Sequence of chain 1.A:
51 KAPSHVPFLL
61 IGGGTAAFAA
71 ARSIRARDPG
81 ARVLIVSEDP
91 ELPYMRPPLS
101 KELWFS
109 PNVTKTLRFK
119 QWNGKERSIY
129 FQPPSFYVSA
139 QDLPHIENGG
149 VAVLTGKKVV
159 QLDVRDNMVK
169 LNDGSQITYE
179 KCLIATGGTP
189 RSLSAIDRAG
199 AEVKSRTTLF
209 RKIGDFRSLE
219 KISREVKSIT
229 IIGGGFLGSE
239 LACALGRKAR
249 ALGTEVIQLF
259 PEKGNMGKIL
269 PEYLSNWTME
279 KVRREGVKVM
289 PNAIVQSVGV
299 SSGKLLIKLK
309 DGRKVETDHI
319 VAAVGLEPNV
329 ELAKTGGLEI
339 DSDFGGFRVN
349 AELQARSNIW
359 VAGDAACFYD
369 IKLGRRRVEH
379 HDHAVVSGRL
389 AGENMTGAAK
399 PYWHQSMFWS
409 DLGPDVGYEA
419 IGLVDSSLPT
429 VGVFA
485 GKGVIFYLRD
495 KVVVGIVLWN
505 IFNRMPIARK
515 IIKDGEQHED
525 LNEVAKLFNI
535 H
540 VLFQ

A small-molecule ligand and the protein it binds are described below.
Small molecule (SMILES): COc1cccc2c(N)ccnc12

Binding-site contacts:
Ligand atom C01 contacts residue SO41 of chain 1.I at 4.4 Å.
Ligand atom N09 contacts residue PHE234 of chain 1.A at 4.1 Å.
Ligand atom C11 contacts residue LEU235 of chain 1.A at 3.6 Å (hydrophobic).
Ligand atom N05 contacts residue PHE406 of chain 1.A at 3.1 Å.
Ligand atom N09 contacts residue GLU238 of chain 1.A at 2.7 Å (salt-bridge).
Ligand atom C13 contacts residue SO41 of chain 1.I at 4.3 Å.
Ligand atom C07 contacts residue LYS101 of chain 1.A at 4.3 Å.
Ligand atom C06 contacts residue FAD1 of chain 1.F at 3.2 Å.
Ligand atom C03 contacts residue FAD1 of chain 1.F at 3.6 Å.
Ligand atom O02 contacts residue GLU377 of chain 1.A at 2.6 Å (salt-bridge).
Ligand atom C10 contacts residue FAD1 of chain 1.F at 3.3 Å.
Ligand atom N09 contacts residue LYS101 of chain 1.A at 4.4 Å.
Ligand atom N09 contacts residue LEU235 of chain 1.A at 3.3 Å.
Ligand atom C11 contacts residue FAD1 of chain 1.F at 3.3 Å.
Ligand atom N05 contacts residue PHE234 of chain 1.A at 4.2 Å.
Ligand atom N05 contacts residue FAD1 of chain 1.F at 3.5 Å.
Ligand atom N09 contacts residue FAD1 of chain 1.F at 3.3 Å (h-bond).
Ligand atom C07 contacts residue FAD1 of chain 1.F at 3.3 Å.
Ligand atom C06 contacts residue PHE234 of chain 1.A at 3.7 Å (hydrophobic).
Ligand atom C06 contacts residue PHE406 of chain 1.A at 3.3 Å (hydrophobic).
Ligand atom C08 contacts residue PHE234 of chain 1.A at 4.2 Å (hydrophobic).
Ligand atom C12 contacts residue FAD1 of chain 1.F at 3.4 Å.
Ligand atom C08 contacts residue FAD1 of chain 1.F at 3.1 Å.
Ligand atom C01 contacts residue HIS378 of chain 1.A at 3.7 Å.
Ligand atom O02 contacts residue FAD1 of chain 1.F at 3.9 Å.
Ligand atom C06 contacts residue GLU238 of chain 1.A at 4.1 Å.
Ligand atom C03 contacts residue GLU377 of chain 1.A at 3.6 Å.
Ligand atom C08 contacts residue LEU235 of chain 1.A at 3.9 Å (hydrophobic).
Ligand atom C06 contacts residue TRP407 of chain 1.A at 4.0 Å (hydrophobic).
Ligand atom C04 contacts residue FAD1 of chain 1.F at 3.4 Å.
Ligand atom N09 contacts residue SER100 of chain 1.A at 3.4 Å (h-bond).
Ligand atom C10 contacts residue LEU235 of chain 1.A at 4.2 Å (hydrophobic).
Ligand atom C08 contacts residue GLU238 of chain 1.A at 3.5 Å.
Ligand atom C01 contacts residue GLU377 of chain 1.A at 3.0 Å.
Ligand atom C07 contacts residue PHE234 of chain 1.A at 3.7 Å (hydrophobic).
Ligand atom C07 contacts residue GLU238 of chain 1.A at 3.2 Å.
Ligand atom C13 contacts residue GLU377 of chain 1.A at 4.0 Å.
Ligand atom C12 contacts residue LEU235 of chain 1.A at 4.4 Å (hydrophobic).
Ligand atom O02 contacts residue HIS378 of chain 1.A at 3.7 Å.
Ligand atom C13 contacts residue FAD1 of chain 1.F at 3.6 Å.